Binding-site contacts:
Ligand atom O5 contacts residue ASN356 of chain 1.M at 2.5 Å (h-bond).
Ligand atom C5 contacts residue ASN356 of chain 1.M at 3.8 Å.
Ligand atom C3 contacts residue ASN356 of chain 1.M at 3.9 Å.
Ligand atom O7 contacts residue ASN356 of chain 1.M at 3.7 Å.
Ligand atom C1 contacts residue ASN356 of chain 1.M at 1.5 Å.
Ligand atom C6 contacts residue LYS352 of chain 1.M at 4.0 Å.
Ligand atom N2 contacts residue ASN356 of chain 1.M at 2.9 Å (h-bond).
Ligand atom C2 contacts residue ASN356 of chain 1.M at 2.6 Å.
Ligand atom C7 contacts residue ASN356 of chain 1.M at 3.6 Å.
Ligand atom O6 contacts residue LYS352 of chain 1.M at 3.1 Å (salt-bridge).
Ligand atom C4 contacts residue ASN356 of chain 1.M at 4.4 Å.

The protein below binds the small molecule below.
Small molecule (SMILES): CC(=O)N[C@@H]1[C@@H](O)[C@H](O)[C@@H](CO)O[C@H]1O

Sequence of chain 1.M:
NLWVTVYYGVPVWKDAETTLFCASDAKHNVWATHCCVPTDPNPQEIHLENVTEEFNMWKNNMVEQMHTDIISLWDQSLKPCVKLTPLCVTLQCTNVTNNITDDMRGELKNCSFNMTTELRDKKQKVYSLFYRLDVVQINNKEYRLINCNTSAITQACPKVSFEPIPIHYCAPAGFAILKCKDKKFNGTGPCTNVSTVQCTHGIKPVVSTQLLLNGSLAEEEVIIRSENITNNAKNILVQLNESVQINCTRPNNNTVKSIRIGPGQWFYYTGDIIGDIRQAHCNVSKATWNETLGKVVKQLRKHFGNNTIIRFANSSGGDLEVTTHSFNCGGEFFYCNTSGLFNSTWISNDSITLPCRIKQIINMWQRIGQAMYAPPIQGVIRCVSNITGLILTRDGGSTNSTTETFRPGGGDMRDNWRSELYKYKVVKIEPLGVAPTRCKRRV